Sequence of chain 1.A:
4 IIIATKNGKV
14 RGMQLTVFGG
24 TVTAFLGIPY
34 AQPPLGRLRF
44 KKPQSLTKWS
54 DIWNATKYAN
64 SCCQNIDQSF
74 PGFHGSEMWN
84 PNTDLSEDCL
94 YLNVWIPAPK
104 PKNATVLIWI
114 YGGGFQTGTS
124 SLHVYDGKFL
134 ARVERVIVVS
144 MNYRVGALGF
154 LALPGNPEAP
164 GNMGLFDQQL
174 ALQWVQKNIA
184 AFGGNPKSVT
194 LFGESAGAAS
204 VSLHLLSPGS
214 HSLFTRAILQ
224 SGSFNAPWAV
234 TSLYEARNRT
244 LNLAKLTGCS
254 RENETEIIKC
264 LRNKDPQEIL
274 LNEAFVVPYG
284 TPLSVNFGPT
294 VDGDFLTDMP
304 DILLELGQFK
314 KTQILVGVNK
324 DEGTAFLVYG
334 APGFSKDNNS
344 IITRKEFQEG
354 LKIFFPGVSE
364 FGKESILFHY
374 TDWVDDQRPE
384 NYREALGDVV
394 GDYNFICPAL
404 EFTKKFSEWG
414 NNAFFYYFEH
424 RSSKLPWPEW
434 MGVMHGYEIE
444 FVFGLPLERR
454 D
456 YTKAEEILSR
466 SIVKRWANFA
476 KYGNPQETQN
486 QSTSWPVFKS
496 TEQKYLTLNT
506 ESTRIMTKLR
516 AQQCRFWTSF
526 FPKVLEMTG

Binding-site contacts:
Ligand atom N2 contacts residue ASN57 of chain 1.A at 3.1 Å (h-bond).
Ligand atom C4 contacts residue ARG14 of chain 1.A at 4.2 Å.
Ligand atom C5 contacts residue ASN57 of chain 1.A at 3.5 Å.
Ligand atom C5 contacts residue ARG14 of chain 1.A at 4.0 Å.
Ligand atom C4 contacts residue ASN57 of chain 1.A at 4.3 Å.
Ligand atom C8 contacts residue ILE55 of chain 1.A at 3.4 Å (hydrophobic).
Ligand atom O6 contacts residue ARG14 of chain 1.A at 4.2 Å.
Ligand atom C1 contacts residue ARG14 of chain 1.A at 4.5 Å.
Ligand atom C7 contacts residue ILE55 of chain 1.A at 4.0 Å (hydrophobic).
Ligand atom N2 contacts residue ILE55 of chain 1.A at 4.1 Å.
Ligand atom O5 contacts residue ASN57 of chain 1.A at 2.4 Å (h-bond).
Ligand atom C8 contacts residue ASN57 of chain 1.A at 4.4 Å.
Ligand atom C1 contacts residue ASN57 of chain 1.A at 1.4 Å.
Ligand atom C2 contacts residue ASN57 of chain 1.A at 2.7 Å.
Ligand atom C7 contacts residue ASN57 of chain 1.A at 4.1 Å.
Ligand atom O4 contacts residue ARG14 of chain 1.A at 3.2 Å (salt-bridge).
Ligand atom C3 contacts residue ASN57 of chain 1.A at 3.9 Å.

A small-molecule ligand and the protein it binds are described below.
Small molecule (SMILES): CC(=O)N[C@@H]1[C@@H](O)[C@H](O)[C@@H](CO)O[C@H]1O